Binding-site contacts:
Ligand atom CD contacts residue PHE130 of chain 1.I at 4.0 Å (hydrophobic).
Ligand atom N contacts residue NA1 of chain 1.UA at 4.0 Å.
Ligand atom OE1 contacts residue LYS222 of chain 1.I at 3.8 Å.
Ligand atom N contacts residue GLU217 of chain 1.I at 2.8 Å (salt-bridge).
Ligand atom N contacts residue ASP216 of chain 1.I at 2.7 Å (salt-bridge).
Ligand atom CB contacts residue GLU217 of chain 1.I at 4.2 Å.
Ligand atom CA contacts residue GLU217 of chain 1.I at 3.7 Å.
Ligand atom OE1 contacts residue TRP223 of chain 1.I at 3.0 Å (h-bond).
Ligand atom C contacts residue ASP216 of chain 1.I at 4.0 Å.
Ligand atom OE2 contacts residue PHE130 of chain 1.I at 3.2 Å.
Ligand atom CA contacts residue ASP216 of chain 1.I at 3.8 Å.
Ligand atom N contacts residue ASP191 of chain 1.I at 4.1 Å.
Ligand atom C contacts residue GLU217 of chain 1.I at 3.8 Å.
Ligand atom O contacts residue GLU217 of chain 1.I at 3.3 Å (salt-bridge).
Ligand atom CG contacts residue TRP223 of chain 1.I at 4.2 Å (hydrophobic).
Ligand atom O contacts residue NA1 of chain 1.UA at 2.9 Å (h-bond).
Ligand atom CG contacts residue GLU217 of chain 1.I at 3.5 Å.
Ligand atom CD contacts residue TRP223 of chain 1.I at 3.7 Å (hydrophobic).
Ligand atom C contacts residue NA1 of chain 1.UA at 4.0 Å.
Ligand atom O contacts residue ASP216 of chain 1.I at 3.5 Å (salt-bridge).
Ligand atom CB contacts residue PHE130 of chain 1.I at 4.1 Å (hydrophobic).
Ligand atom O contacts residue EDO1 of chain 1.VA at 3.8 Å.
Ligand atom N contacts residue ASP189 of chain 1.I at 3.6 Å.

The small molecule below binds the protein below.
Small molecule (SMILES): N[C@@H](CCC(=O)O)C(=O)O

Sequence of chain 1.I:
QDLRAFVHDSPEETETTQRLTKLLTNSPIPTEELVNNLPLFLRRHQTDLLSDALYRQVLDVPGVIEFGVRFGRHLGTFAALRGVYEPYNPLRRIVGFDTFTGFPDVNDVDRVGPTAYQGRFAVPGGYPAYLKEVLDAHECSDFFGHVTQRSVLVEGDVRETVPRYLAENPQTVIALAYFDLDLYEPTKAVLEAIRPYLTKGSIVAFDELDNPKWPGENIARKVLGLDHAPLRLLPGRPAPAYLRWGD